The small molecule below binds the protein below.
Small molecule (SMILES): CC(=O)N[C@@H]1[C@@H](O)[C@H](O)[C@@H](CO)O[C@H]1O

Sequence of chain 1.A:
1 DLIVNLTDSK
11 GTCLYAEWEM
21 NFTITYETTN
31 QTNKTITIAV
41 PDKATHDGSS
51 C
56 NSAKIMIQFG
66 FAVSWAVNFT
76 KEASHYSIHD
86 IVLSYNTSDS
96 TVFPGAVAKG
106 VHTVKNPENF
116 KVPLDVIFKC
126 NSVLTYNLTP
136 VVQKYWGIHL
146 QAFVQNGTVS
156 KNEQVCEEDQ

Binding-site contacts:
Ligand atom C5 contacts residue THR12 of chain 1.A at 3.8 Å.
Ligand atom C1 contacts residue ASN5 of chain 1.A at 1.4 Å.
Ligand atom O7 contacts residue VAL154 of chain 1.A at 4.4 Å.
Ligand atom C8 contacts residue VAL154 of chain 1.A at 3.8 Å (hydrophobic).
Ligand atom C8 contacts residue ASN5 of chain 1.A at 4.0 Å.
Ligand atom C8 contacts residue TYR15 of chain 1.A at 4.3 Å (hydrophobic).
Ligand atom C1 contacts residue THR12 of chain 1.A at 3.5 Å.
Ligand atom N2 contacts residue ASN5 of chain 1.A at 3.0 Å (h-bond).
Ligand atom N2 contacts residue TYR15 of chain 1.A at 4.0 Å.
Ligand atom O5 contacts residue ASN5 of chain 1.A at 2.3 Å (h-bond).
Ligand atom C3 contacts residue ASN5 of chain 1.A at 3.8 Å.
Ligand atom C8 contacts residue THR12 of chain 1.A at 3.2 Å.
Ligand atom O5 contacts residue THR12 of chain 1.A at 3.9 Å.
Ligand atom O7 contacts residue TYR15 of chain 1.A at 3.3 Å.
Ligand atom C5 contacts residue THR7 of chain 1.A at 4.2 Å.
Ligand atom C6 contacts residue THR7 of chain 1.A at 3.9 Å.
Ligand atom O6 contacts residue THR7 of chain 1.A at 4.1 Å.
Ligand atom C7 contacts residue THR12 of chain 1.A at 4.5 Å.
Ligand atom C7 contacts residue ASN5 of chain 1.A at 3.7 Å.
Ligand atom C2 contacts residue THR12 of chain 1.A at 4.5 Å.
Ligand atom C3 contacts residue THR12 of chain 1.A at 4.5 Å.
Ligand atom C7 contacts residue TYR15 of chain 1.A at 3.7 Å (hydrophobic).
Ligand atom C5 contacts residue ASN5 of chain 1.A at 3.6 Å.
Ligand atom O5 contacts residue THR7 of chain 1.A at 4.0 Å.
Ligand atom C2 contacts residue ASN5 of chain 1.A at 2.5 Å.
Ligand atom C4 contacts residue ASN5 of chain 1.A at 4.2 Å.